Binding-site contacts:
Ligand atom O5 contacts residue ASN313 of chain 8.E at 2.3 Å (h-bond).
Ligand atom O7 contacts residue GLN322 of chain 8.E at 4.4 Å.
Ligand atom C7 contacts residue ASN313 of chain 8.E at 3.5 Å.
Ligand atom C8 contacts residue GLN322 of chain 8.E at 3.2 Å.
Ligand atom O7 contacts residue ASN313 of chain 8.E at 3.6 Å.
Ligand atom N2 contacts residue ASN313 of chain 8.E at 3.0 Å (h-bond).
Ligand atom C5 contacts residue THR315 of chain 8.E at 4.0 Å.
Ligand atom C3 contacts residue ASN313 of chain 8.E at 3.8 Å.
Ligand atom C6 contacts residue THR315 of chain 8.E at 3.8 Å.
Ligand atom C1 contacts residue ASN313 of chain 8.E at 1.4 Å.
Ligand atom O5 contacts residue THR315 of chain 8.E at 3.9 Å.
Ligand atom N2 contacts residue GLN322 of chain 8.E at 4.5 Å.
Ligand atom C2 contacts residue ASN313 of chain 8.E at 2.4 Å.
Ligand atom C7 contacts residue GLN322 of chain 8.E at 3.9 Å.
Ligand atom C4 contacts residue ASN313 of chain 8.E at 4.2 Å.
Ligand atom C5 contacts residue ASN313 of chain 8.E at 3.6 Å.

The protein below binds the small molecule below.
Small molecule (SMILES): CC(=O)N[C@@H]1[C@@H](O)[C@H](O)[C@@H](CO)O[C@H]1O

Sequence of chain 8.E:
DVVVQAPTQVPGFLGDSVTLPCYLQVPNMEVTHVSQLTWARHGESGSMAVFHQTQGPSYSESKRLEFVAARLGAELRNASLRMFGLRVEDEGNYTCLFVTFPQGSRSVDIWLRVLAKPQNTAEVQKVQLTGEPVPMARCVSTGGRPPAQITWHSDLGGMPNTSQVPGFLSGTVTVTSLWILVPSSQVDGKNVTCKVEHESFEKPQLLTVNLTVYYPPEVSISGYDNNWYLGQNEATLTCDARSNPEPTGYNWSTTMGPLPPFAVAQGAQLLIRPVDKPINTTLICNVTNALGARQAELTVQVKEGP